Binding-site contacts:
Ligand atom C5 contacts residue ALA44 of chain 1.A at 3.8 Å (hydrophobic).
Ligand atom C8 contacts residue VAL30 of chain 1.A at 4.0 Å (hydrophobic).
Ligand atom N contacts residue LYS46 of chain 1.A at 2.9 Å (salt-bridge).
Ligand atom C2 contacts residue VAL179 of chain 1.A at 3.9 Å (hydrophobic).
Ligand atom C1 contacts residue VAL179 of chain 1.A at 4.1 Å (hydrophobic).
Ligand atom C3 contacts residue VAL179 of chain 1.A at 4.1 Å (hydrophobic).
Ligand atom N2 contacts residue LEU150 of chain 1.A at 4.1 Å.
Ligand atom C4 contacts residue PHE96 of chain 1.A at 3.8 Å (hydrophobic).
Ligand atom N2 contacts residue GLY100 of chain 1.A at 3.6 Å (h-bond).
Ligand atom N contacts residue VAL179 of chain 1.A at 4.0 Å.
Ligand atom C6 contacts residue LEU99 of chain 1.A at 3.7 Å (hydrophobic).
Ligand atom C contacts residue VAL179 of chain 1.A at 4.0 Å (hydrophobic).
Ligand atom C9 contacts residue LEU150 of chain 1.A at 4.0 Å (hydrophobic).
Ligand atom N2 contacts residue LEU22 of chain 1.A at 3.6 Å.
Ligand atom C2 contacts residue LYS46 of chain 1.A at 4.0 Å.
Ligand atom N3 contacts residue LEU22 of chain 1.A at 4.0 Å.
Ligand atom C6 contacts residue GLU97 of chain 1.A at 3.2 Å.
Ligand atom N contacts residue PHE96 of chain 1.A at 4.1 Å.
Ligand atom C contacts residue VAL30 of chain 1.A at 3.8 Å (hydrophobic).
Ligand atom N1 contacts residue GLU97 of chain 1.A at 3.7 Å.
Ligand atom N1 contacts residue LEU99 of chain 1.A at 2.9 Å (h-bond).
Ligand atom N4 contacts residue VAL30 of chain 1.A at 3.9 Å.
Ligand atom C7 contacts residue LEU150 of chain 1.A at 3.6 Å (hydrophobic).
Ligand atom N3 contacts residue LEU150 of chain 1.A at 3.4 Å.
Ligand atom C9 contacts residue VAL30 of chain 1.A at 3.8 Å (hydrophobic).
Ligand atom N contacts residue ASP180 of chain 1.A at 3.8 Å.
Ligand atom C7 contacts residue LEU99 of chain 1.A at 3.7 Å (hydrophobic).
Ligand atom N1 contacts residue ALA44 of chain 1.A at 3.5 Å.
Ligand atom C2 contacts residue PHE96 of chain 1.A at 3.6 Å (hydrophobic).
Ligand atom N2 contacts residue LEU99 of chain 1.A at 3.0 Å (h-bond).
Ligand atom C8 contacts residue LEU150 of chain 1.A at 3.6 Å (hydrophobic).
Ligand atom C7 contacts residue ALA44 of chain 1.A at 4.1 Å (hydrophobic).
Ligand atom C3 contacts residue PHE96 of chain 1.A at 4.1 Å (hydrophobic).
Ligand atom N1 contacts residue LEU98 of chain 1.A at 3.8 Å.
Ligand atom C1 contacts residue LYS46 of chain 1.A at 3.2 Å.
Ligand atom C10 contacts residue VAL30 of chain 1.A at 4.0 Å (hydrophobic).
Ligand atom C4 contacts residue VAL179 of chain 1.A at 4.1 Å (hydrophobic).
Ligand atom C6 contacts residue ALA44 of chain 1.A at 3.4 Å (hydrophobic).
Ligand atom N2 contacts residue LEU98 of chain 1.A at 3.8 Å.
Ligand atom C7 contacts residue LEU22 of chain 1.A at 3.8 Å (hydrophobic).

A small-molecule ligand and the protein it binds are described below.
Small molecule (SMILES): Nc1ncc2cc3cnccc3c(N)c2n1

Sequence of chain 1.A:
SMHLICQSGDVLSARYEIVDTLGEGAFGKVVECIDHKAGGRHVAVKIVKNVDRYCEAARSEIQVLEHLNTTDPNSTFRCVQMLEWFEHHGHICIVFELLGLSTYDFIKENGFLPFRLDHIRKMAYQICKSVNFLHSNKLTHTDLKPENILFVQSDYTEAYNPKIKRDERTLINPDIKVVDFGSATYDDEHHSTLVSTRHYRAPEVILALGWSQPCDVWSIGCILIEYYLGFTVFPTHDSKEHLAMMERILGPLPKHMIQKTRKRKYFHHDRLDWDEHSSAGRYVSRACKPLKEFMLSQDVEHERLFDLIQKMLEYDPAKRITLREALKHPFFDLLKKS